A small-molecule ligand and the protein it binds are described below.
Small molecule (SMILES): Nc1ncnc2c1ncn2[C@@H]1O[C@H](CO[P](=O)(O)O[P](=O)(O)NP(=O)(O)O)[C@@H](O)[C@H]1O

Binding-site contacts:
Ligand atom O3A contacts residue GLY37 of chain 1.B at 3.6 Å.
Ligand atom PB contacts residue ASP165 of chain 1.B at 3.9 Å.
Ligand atom O2G contacts residue SER38 of chain 1.B at 3.6 Å.
Ligand atom O2B contacts residue ASP165 of chain 1.B at 2.4 Å (salt-bridge).
Ligand atom O2A contacts residue LYS57 of chain 1.B at 3.2 Å (salt-bridge).
Ligand atom O1A contacts residue GLU36 of chain 1.B at 3.8 Å.
Ligand atom C5 contacts residue LEU154 of chain 1.B at 3.9 Å (hydrophobic).
Ligand atom O2G contacts residue TYR39 of chain 1.B at 3.7 Å.
Ligand atom O1A contacts residue GLY40 of chain 1.B at 3.5 Å (h-bond).
Ligand atom PG contacts residue SER38 of chain 1.B at 3.9 Å.
Ligand atom O1A contacts residue LYS57 of chain 1.B at 3.5 Å.
Ligand atom C3' contacts residue ASP110 of chain 1.B at 4.0 Å.
Ligand atom O3' contacts residue ASP110 of chain 1.B at 3.5 Å (salt-bridge).
Ligand atom N3 contacts residue CYS103 of chain 1.B at 3.8 Å.
Ligand atom O1A contacts residue GLY37 of chain 1.B at 3.4 Å (h-bond).
Ligand atom N6 contacts residue LEU154 of chain 1.B at 3.9 Å.
Ligand atom O3G contacts residue SER38 of chain 1.B at 3.6 Å.
Ligand atom O2' contacts residue ASP110 of chain 1.B at 2.3 Å (salt-bridge).
Ligand atom N6 contacts residue ALA55 of chain 1.B at 3.8 Å.
Ligand atom C2' contacts residue ASP110 of chain 1.B at 3.3 Å.
Ligand atom O1G contacts residue SER38 of chain 1.B at 3.5 Å (h-bond).
Ligand atom O2A contacts residue ASP165 of chain 1.B at 4.0 Å.
Ligand atom O2A contacts residue MG1 of chain 1.M at 2.3 Å.
Ligand atom N6 contacts residue GLU101 of chain 1.B at 3.2 Å (salt-bridge).
Ligand atom N1 contacts residue GLU101 of chain 1.B at 3.8 Å.
Ligand atom C2 contacts residue CYS103 of chain 1.B at 3.1 Å (hydrophobic).
Ligand atom C6 contacts residue LEU154 of chain 1.B at 3.9 Å (hydrophobic).
Ligand atom C5' contacts residue GLU36 of chain 1.B at 3.8 Å.
Ligand atom N7 contacts residue VAL42 of chain 1.B at 4.0 Å.
Ligand atom C6 contacts residue ALA55 of chain 1.B at 3.8 Å (hydrophobic).
Ligand atom PB contacts residue MG1 of chain 1.M at 3.9 Å.
Ligand atom N1 contacts residue CYS103 of chain 1.B at 3.4 Å (h-bond).
Ligand atom N7 contacts residue MET100 of chain 1.B at 4.0 Å.
Ligand atom C8 contacts residue VAL42 of chain 1.B at 3.7 Å (hydrophobic).
Ligand atom O1G contacts residue GLY37 of chain 1.B at 3.0 Å.
Ligand atom PA contacts residue MG1 of chain 1.M at 3.6 Å.
Ligand atom O2B contacts residue MG1 of chain 1.M at 2.5 Å.
Ligand atom N6 contacts residue MET100 of chain 1.B at 3.5 Å.
Ligand atom C6 contacts residue GLU101 of chain 1.B at 4.0 Å.
Ligand atom N1 contacts residue ALA55 of chain 1.B at 3.7 Å.

Sequence of chain 1.B:
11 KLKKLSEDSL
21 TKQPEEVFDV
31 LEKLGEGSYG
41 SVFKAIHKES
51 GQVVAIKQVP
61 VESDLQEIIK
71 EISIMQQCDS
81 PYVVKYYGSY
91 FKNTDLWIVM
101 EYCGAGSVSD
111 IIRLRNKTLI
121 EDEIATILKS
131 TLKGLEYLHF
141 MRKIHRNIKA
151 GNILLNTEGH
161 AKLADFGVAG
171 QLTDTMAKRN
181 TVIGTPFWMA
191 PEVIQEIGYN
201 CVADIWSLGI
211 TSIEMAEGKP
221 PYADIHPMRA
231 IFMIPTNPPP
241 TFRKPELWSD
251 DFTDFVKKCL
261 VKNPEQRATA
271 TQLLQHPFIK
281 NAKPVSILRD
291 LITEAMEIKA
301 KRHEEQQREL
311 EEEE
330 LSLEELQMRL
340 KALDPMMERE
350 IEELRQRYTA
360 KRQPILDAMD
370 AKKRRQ